The protein below binds the small molecule below.
Small molecule (SMILES): O=C1Oc2ccccc2C(=O)C1CC1C(=O)Oc2ccccc2C1=O

Binding-site contacts:
Ligand atom O5 contacts residue FAD1 of chain 1.N at 3.5 Å.
Ligand atom C17 contacts residue TYR128 of chain 1.A at 3.6 Å (hydrophobic).
Ligand atom C2 contacts residue FAD1 of chain 1.N at 3.7 Å.
Ligand atom C13 contacts residue TYR128 of chain 1.A at 3.7 Å (hydrophobic).
Ligand atom C9 contacts residue FAD1 of chain 1.N at 3.8 Å.
Ligand atom O17 contacts residue HIS161 of chain 1.C at 3.0 Å (h-bond).
Ligand atom C14 contacts residue TYR128 of chain 1.A at 3.6 Å (hydrophobic).
Ligand atom C15 contacts residue GLY149 of chain 1.C at 3.6 Å.
Ligand atom O5 contacts residue TYR128 of chain 1.A at 3.3 Å (h-bond).
Ligand atom C7 contacts residue FAD1 of chain 1.N at 3.8 Å.
Ligand atom C5 contacts residue MET154 of chain 1.C at 3.6 Å (hydrophobic).
Ligand atom C20 contacts residue TYR128 of chain 1.A at 3.5 Å (hydrophobic).
Ligand atom C4 contacts residue TYR126 of chain 1.A at 3.6 Å (hydrophobic).
Ligand atom O38 contacts residue HIS161 of chain 1.C at 3.6 Å.
Ligand atom O32 contacts residue GLY149 of chain 1.C at 3.3 Å (h-bond).
Ligand atom C8 contacts residue FAD1 of chain 1.N at 3.7 Å.
Ligand atom C18 contacts residue TYR128 of chain 1.A at 3.7 Å (hydrophobic).
Ligand atom C2 contacts residue PHE106 of chain 1.C at 3.8 Å (hydrophobic).
Ligand atom O16 contacts residue FAD1 of chain 1.N at 3.7 Å.
Ligand atom C3 contacts residue TRP105 of chain 1.C at 3.5 Å (hydrophobic).
Ligand atom C19 contacts residue TYR128 of chain 1.A at 3.6 Å (hydrophobic).
Ligand atom C16 contacts residue PHE236 of chain 1.A at 3.2 Å (hydrophobic).
Ligand atom C6 contacts residue FAD1 of chain 1.N at 3.7 Å.
Ligand atom C2 contacts residue TRP105 of chain 1.C at 3.7 Å (hydrophobic).
Ligand atom C1 contacts residue PHE106 of chain 1.C at 3.8 Å (hydrophobic).
Ligand atom C10 contacts residue FAD1 of chain 1.N at 3.6 Å.
Ligand atom C5 contacts residue TYR128 of chain 1.A at 3.6 Å (hydrophobic).
Ligand atom C16 contacts residue TYR128 of chain 1.A at 3.4 Å (hydrophobic).
Ligand atom C14 contacts residue MET154 of chain 1.C at 3.6 Å (hydrophobic).
Ligand atom C2 contacts residue PHE178 of chain 1.A at 3.4 Å (hydrophobic).
Ligand atom O38 contacts residue MET154 of chain 1.C at 3.1 Å.
Ligand atom C7 contacts residue TYR128 of chain 1.A at 3.7 Å (hydrophobic).
Ligand atom C5 contacts residue PHE236 of chain 1.A at 3.7 Å (hydrophobic).
Ligand atom C1 contacts residue PHE178 of chain 1.A at 3.4 Å (hydrophobic).
Ligand atom C4 contacts residue FAD1 of chain 1.N at 3.5 Å.
Ligand atom O16 contacts residue TYR128 of chain 1.A at 2.6 Å (h-bond).
Ligand atom C3 contacts residue FAD1 of chain 1.N at 3.8 Å.
Ligand atom C15 contacts residue GLY150 of chain 1.C at 3.2 Å.
Ligand atom C1 contacts residue FAD1 of chain 1.N at 3.8 Å.
Ligand atom C6 contacts residue TYR128 of chain 1.A at 3.0 Å (hydrophobic).

Sequence of chain 1.C:
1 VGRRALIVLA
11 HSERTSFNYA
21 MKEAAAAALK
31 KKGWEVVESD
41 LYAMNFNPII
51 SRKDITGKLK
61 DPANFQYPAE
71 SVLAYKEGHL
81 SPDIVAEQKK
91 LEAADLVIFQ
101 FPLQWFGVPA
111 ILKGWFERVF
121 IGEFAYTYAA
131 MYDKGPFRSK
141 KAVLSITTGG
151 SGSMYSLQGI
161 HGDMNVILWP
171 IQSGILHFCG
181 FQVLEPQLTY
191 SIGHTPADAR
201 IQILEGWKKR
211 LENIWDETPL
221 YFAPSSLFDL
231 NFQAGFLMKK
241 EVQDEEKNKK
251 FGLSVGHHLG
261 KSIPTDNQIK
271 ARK

Sequence of chain 1.A:
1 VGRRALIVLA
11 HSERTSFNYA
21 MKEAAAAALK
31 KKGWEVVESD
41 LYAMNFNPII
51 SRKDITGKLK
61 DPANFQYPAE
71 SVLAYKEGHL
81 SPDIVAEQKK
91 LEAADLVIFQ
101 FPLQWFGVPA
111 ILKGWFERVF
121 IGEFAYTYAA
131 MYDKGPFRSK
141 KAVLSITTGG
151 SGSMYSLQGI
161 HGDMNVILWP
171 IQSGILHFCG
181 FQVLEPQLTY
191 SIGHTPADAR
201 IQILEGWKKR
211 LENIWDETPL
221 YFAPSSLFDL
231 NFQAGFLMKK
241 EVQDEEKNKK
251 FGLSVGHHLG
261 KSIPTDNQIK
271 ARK